This protein binds this small molecule.
Small molecule (SMILES): CC(=O)N[C@@H]1[C@@H](O)[C@H](O)[C@@H](CO)O[C@H]1O

Binding-site contacts:
Ligand atom C5 contacts residue ASN202 of chain 1.A at 3.6 Å.
Ligand atom C7 contacts residue ASN202 of chain 1.A at 3.8 Å.
Ligand atom C8 contacts residue ASN202 of chain 1.A at 4.3 Å.
Ligand atom C1 contacts residue ASN202 of chain 1.A at 1.4 Å.
Ligand atom C4 contacts residue ASN202 of chain 1.A at 4.2 Å.
Ligand atom O5 contacts residue LYS205 of chain 1.A at 3.5 Å (salt-bridge).
Ligand atom O5 contacts residue THR204 of chain 1.A at 4.3 Å.
Ligand atom C5 contacts residue LYS205 of chain 1.A at 4.5 Å.
Ligand atom C2 contacts residue ASN202 of chain 1.A at 2.5 Å.
Ligand atom C2 contacts residue LYS205 of chain 1.A at 4.5 Å.
Ligand atom O5 contacts residue ASN202 of chain 1.A at 2.3 Å (h-bond).
Ligand atom C6 contacts residue LYS205 of chain 1.A at 4.5 Å.
Ligand atom C6 contacts residue THR204 of chain 1.A at 4.2 Å.
Ligand atom N2 contacts residue ASN202 of chain 1.A at 2.9 Å (h-bond).
Ligand atom C5 contacts residue THR204 of chain 1.A at 4.2 Å.
Ligand atom C1 contacts residue LYS205 of chain 1.A at 4.1 Å.
Ligand atom C3 contacts residue ASN202 of chain 1.A at 3.8 Å.
Ligand atom O6 contacts residue LYS205 of chain 1.A at 3.5 Å (salt-bridge).

Sequence of chain 1.A:
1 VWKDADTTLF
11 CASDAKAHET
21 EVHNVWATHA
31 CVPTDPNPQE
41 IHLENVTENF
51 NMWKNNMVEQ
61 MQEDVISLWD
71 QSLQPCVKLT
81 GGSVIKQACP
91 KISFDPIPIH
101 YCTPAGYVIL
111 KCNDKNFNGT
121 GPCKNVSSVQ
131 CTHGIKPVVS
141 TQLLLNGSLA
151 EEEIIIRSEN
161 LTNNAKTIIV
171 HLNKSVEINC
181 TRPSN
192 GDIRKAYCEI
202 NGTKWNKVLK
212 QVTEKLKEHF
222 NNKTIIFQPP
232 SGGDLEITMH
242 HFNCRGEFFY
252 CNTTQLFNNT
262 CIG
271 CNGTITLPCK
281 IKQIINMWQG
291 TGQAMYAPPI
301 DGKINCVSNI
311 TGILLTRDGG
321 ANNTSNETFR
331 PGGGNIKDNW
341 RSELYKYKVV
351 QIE